Sequence of chain 1.H:
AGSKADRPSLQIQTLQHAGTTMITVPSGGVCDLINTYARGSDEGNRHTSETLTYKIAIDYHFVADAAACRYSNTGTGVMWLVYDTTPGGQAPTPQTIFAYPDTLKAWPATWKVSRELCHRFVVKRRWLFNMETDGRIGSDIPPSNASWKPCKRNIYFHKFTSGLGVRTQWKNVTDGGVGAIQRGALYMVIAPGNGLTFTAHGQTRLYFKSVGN

Binding-site contacts:
Ligand atom C4 contacts residue PHE190 of chain 1.H at 3.4 Å (hydrophobic).
Ligand atom OP1 contacts residue ARG235 of chain 1.H at 3.1 Å (salt-bridge).
Ligand atom OP1 contacts residue VAL153 of chain 1.Z at 3.3 Å.
Ligand atom C2 contacts residue LYS34 of chain 1.Z at 3.3 Å.
Ligand atom C8 contacts residue PHE190 of chain 1.H at 3.5 Å (hydrophobic).
Ligand atom OP2 contacts residue ARG235 of chain 1.H at 2.5 Å (salt-bridge).
Ligand atom P contacts residue TYR237 of chain 1.H at 3.8 Å.
Ligand atom C7 contacts residue TYR237 of chain 1.H at 4.1 Å (hydrophobic).
Ligand atom C1' contacts residue ARG155 of chain 1.Z at 3.6 Å.
Ligand atom P contacts residue ARG235 of chain 1.H at 3.3 Å.
Ligand atom N3 contacts residue LYS34 of chain 1.Z at 3.3 Å (salt-bridge).
Ligand atom O3' contacts residue TYR237 of chain 1.H at 3.6 Å.
Ligand atom N1 contacts residue PHE190 of chain 1.H at 3.7 Å.
Ligand atom C5 contacts residue PHE190 of chain 1.H at 3.3 Å (hydrophobic).
Ligand atom O5' contacts residue HIS149 of chain 1.Z at 4.2 Å.
Ligand atom C2' contacts residue TYR237 of chain 1.H at 4.0 Å (hydrophobic).
Ligand atom C6 contacts residue PHE190 of chain 1.H at 3.3 Å (hydrophobic).
Ligand atom C2 contacts residue PHE190 of chain 1.H at 4.2 Å (hydrophobic).
Ligand atom O4 contacts residue LYS85 of chain 1.H at 3.2 Å (salt-bridge).
Ligand atom OP2 contacts residue TYR237 of chain 1.H at 2.7 Å (h-bond).
Ligand atom OP2 contacts residue HIS149 of chain 1.Z at 3.3 Å.
Ligand atom N6 contacts residue PHE190 of chain 1.H at 3.5 Å.
Ligand atom OP1 contacts residue ILE42 of chain 1.H at 4.1 Å.
Ligand atom O3' contacts residue VAL153 of chain 1.Z at 4.2 Å.
Ligand atom P contacts residue ARG145 of chain 1.Z at 3.7 Å.
Ligand atom C3' contacts residue ILE42 of chain 1.H at 3.7 Å (hydrophobic).
Ligand atom OP1 contacts residue ARG145 of chain 1.Z at 2.3 Å (salt-bridge).
Ligand atom O3' contacts residue SER39 of chain 1.H at 4.1 Å.
Ligand atom OP2 contacts residue ARG156 of chain 1.Z at 3.8 Å.
Ligand atom OP1 contacts residue HIS149 of chain 1.Z at 3.1 Å.
Ligand atom C2' contacts residue LYS154 of chain 1.Z at 3.6 Å.
Ligand atom C2' contacts residue ARG155 of chain 1.Z at 3.1 Å.
Ligand atom C7 contacts residue LEU40 of chain 1.H at 3.5 Å (hydrophobic).
Ligand atom P contacts residue HIS149 of chain 1.Z at 3.8 Å.
Ligand atom N9 contacts residue PHE190 of chain 1.H at 3.7 Å.
Ligand atom C2' contacts residue LEU40 of chain 1.H at 4.0 Å (hydrophobic).
Ligand atom C5' contacts residue ILE42 of chain 1.H at 3.8 Å (hydrophobic).
Ligand atom N3 contacts residue PHE190 of chain 1.H at 3.9 Å.
Ligand atom N7 contacts residue PHE190 of chain 1.H at 3.5 Å.
Ligand atom N4 contacts residue TYR113 of chain 1.Z at 3.8 Å.

This small molecule binds to this protein.
Small molecule (SMILES): Cc1cn([C@H]2C[C@H](O[P](=O)(O)OC[C@H]3O[C@@H](n4ccc(N)nc4=O)C[C@@H]3O[P](=O)(O)OC[C@H]3O[C@@H](n4ccc(N)nc4=O)C[C@@H]3O[P](=O)(O)OC[C@H]3O[C@@H](n4ccc(N)nc4=O)C[C@@H]3O[P](=O)(O)OC[C@H]3O[C@@H](n4cnc5c(N)ncnc54)C[C@@H]3O)[C@@H](CO[P](=O)(O)O[C@H]3C[C@H](n4cnc5c(N)ncnc54)O[C@@H]3CO[P](=O)(O)O[C@H]3C[C@H](n4cnc5c(N)ncnc54)O[C@@H]3CO[P](=O)(O)O[C@H]3C[C@H](n4cnc5c(N)ncnc54)O[C@@H]3CO[P](=O)(O)O[C@H]3C[C@H](n4cnc5c(N)ncnc54)O[C@@H]3COP(=O)=O)O2)c(=O)[nH]c1=O

Sequence of chain 1.Z:
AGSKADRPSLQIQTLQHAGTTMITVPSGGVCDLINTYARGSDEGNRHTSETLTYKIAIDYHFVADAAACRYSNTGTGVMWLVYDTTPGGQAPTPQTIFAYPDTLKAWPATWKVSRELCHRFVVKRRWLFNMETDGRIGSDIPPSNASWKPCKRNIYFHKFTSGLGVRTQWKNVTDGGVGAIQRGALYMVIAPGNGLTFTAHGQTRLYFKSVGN